Sequence of chain 1.A:
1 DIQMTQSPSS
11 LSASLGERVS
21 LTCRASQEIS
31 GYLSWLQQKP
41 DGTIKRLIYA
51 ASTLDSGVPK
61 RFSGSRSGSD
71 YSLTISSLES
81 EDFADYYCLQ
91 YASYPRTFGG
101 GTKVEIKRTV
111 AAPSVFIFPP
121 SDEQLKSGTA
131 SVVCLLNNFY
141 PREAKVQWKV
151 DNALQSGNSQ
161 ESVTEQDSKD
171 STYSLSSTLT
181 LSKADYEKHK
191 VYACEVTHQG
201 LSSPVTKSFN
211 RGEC

The protein below binds the small molecule below.
Small molecule (SMILES): O=C(O)CCCC[P](=O)([O-])Oc1ccc([N+](=O)[O-])cc1

Sequence of chain 1.B:
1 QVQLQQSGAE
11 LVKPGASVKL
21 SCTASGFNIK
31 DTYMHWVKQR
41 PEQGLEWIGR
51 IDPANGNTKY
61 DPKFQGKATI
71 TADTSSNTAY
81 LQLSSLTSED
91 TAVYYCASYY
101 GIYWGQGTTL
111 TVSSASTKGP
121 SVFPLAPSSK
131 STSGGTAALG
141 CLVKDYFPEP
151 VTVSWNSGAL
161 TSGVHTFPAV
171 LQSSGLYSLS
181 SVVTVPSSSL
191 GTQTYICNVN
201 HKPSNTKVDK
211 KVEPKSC

Binding-site contacts:
Ligand atom C1 contacts residue LEU89 of chain 1.A at 3.6 Å (hydrophobic).
Ligand atom C3 contacts residue SER98 of chain 1.B at 3.9 Å.
Ligand atom O1P contacts residue TYR100 of chain 1.B at 3.5 Å (h-bond).
Ligand atom C8 contacts residue ARG96 of chain 1.A at 3.2 Å.
Ligand atom C5 contacts residue TYR91 of chain 1.A at 3.9 Å (hydrophobic).
Ligand atom O1N contacts residue TRP104 of chain 1.B at 3.4 Å.
Ligand atom O3P contacts residue TYR100 of chain 1.B at 3.9 Å.
Ligand atom P contacts residue ARG96 of chain 1.A at 3.8 Å.
Ligand atom C10 contacts residue ARG96 of chain 1.A at 3.0 Å.
Ligand atom O2N contacts residue LEU89 of chain 1.A at 3.8 Å.
Ligand atom C8 contacts residue TYR33 of chain 1.B at 3.3 Å (hydrophobic).
Ligand atom O1 contacts residue TYR94 of chain 1.A at 3.3 Å (h-bond).
Ligand atom C2 contacts residue GLY101 of chain 1.B at 3.6 Å.
Ligand atom C2 contacts residue HIS35 of chain 1.B at 3.5 Å.
Ligand atom C6 contacts residue HIS35 of chain 1.B at 3.9 Å.
Ligand atom O1N contacts residue HIS35 of chain 1.B at 3.9 Å.
Ligand atom C5 contacts residue HIS35 of chain 1.B at 3.8 Å.
Ligand atom P contacts residue HIS35 of chain 1.B at 3.7 Å.
Ligand atom O1P contacts residue HIS35 of chain 1.B at 3.0 Å (h-bond).
Ligand atom O1 contacts residue TYR33 of chain 1.B at 3.7 Å.
Ligand atom O2N contacts residue TRP47 of chain 1.B at 3.3 Å.
Ligand atom C3 contacts residue GLY101 of chain 1.B at 3.2 Å.
Ligand atom O2N contacts residue PHE98 of chain 1.A at 3.1 Å.
Ligand atom C3 contacts residue TYR100 of chain 1.B at 3.5 Å (hydrophobic).
Ligand atom C9 contacts residue TYR33 of chain 1.B at 3.8 Å (hydrophobic).
Ligand atom O1P contacts residue TYR99 of chain 1.B at 3.6 Å.
Ligand atom C7 contacts residue ARG96 of chain 1.A at 3.5 Å.
Ligand atom C7 contacts residue TYR99 of chain 1.B at 4.0 Å (hydrophobic).
Ligand atom O1P contacts residue TYR33 of chain 1.B at 3.7 Å.
Ligand atom C4 contacts residue HIS35 of chain 1.B at 3.6 Å.
Ligand atom O1N contacts residue ALA97 of chain 1.B at 3.5 Å.
Ligand atom C6 contacts residue LEU89 of chain 1.A at 3.5 Å (hydrophobic).
Ligand atom C6 contacts residue ARG96 of chain 1.A at 3.8 Å.
Ligand atom C5 contacts residue ARG96 of chain 1.A at 3.5 Å.
Ligand atom C1 contacts residue HIS35 of chain 1.B at 3.9 Å.
Ligand atom O2P contacts residue ARG96 of chain 1.A at 3.0 Å (salt-bridge).
Ligand atom N1 contacts residue LEU89 of chain 1.A at 3.7 Å.
Ligand atom C3 contacts residue HIS35 of chain 1.B at 3.4 Å.
Ligand atom O2P contacts residue HIS35 of chain 1.B at 3.1 Å.
Ligand atom C9 contacts residue ARG96 of chain 1.A at 3.7 Å.